The small molecule below binds the protein below.
Small molecule (SMILES): CC(=O)N[C@@H]1[C@@H](O)[C@H](O)[C@@H](CO)O[C@H]1O

Binding-site contacts:
Ligand atom C1 contacts residue ASN380 of chain 1.B at 1.4 Å.
Ligand atom C2 contacts residue ASN380 of chain 1.B at 2.5 Å.
Ligand atom O7 contacts residue GLU379 of chain 1.B at 4.2 Å.
Ligand atom C8 contacts residue ASN380 of chain 1.B at 3.5 Å.
Ligand atom C5 contacts residue ASN380 of chain 1.B at 3.7 Å.
Ligand atom C3 contacts residue ASN380 of chain 1.B at 3.8 Å.
Ligand atom N2 contacts residue ASN380 of chain 1.B at 2.9 Å (h-bond).
Ligand atom O5 contacts residue ASN380 of chain 1.B at 2.4 Å (h-bond).
Ligand atom C7 contacts residue ASN380 of chain 1.B at 3.2 Å.
Ligand atom C4 contacts residue ASN380 of chain 1.B at 4.3 Å.
Ligand atom O7 contacts residue ASN380 of chain 1.B at 3.8 Å.

Sequence of chain 1.B:
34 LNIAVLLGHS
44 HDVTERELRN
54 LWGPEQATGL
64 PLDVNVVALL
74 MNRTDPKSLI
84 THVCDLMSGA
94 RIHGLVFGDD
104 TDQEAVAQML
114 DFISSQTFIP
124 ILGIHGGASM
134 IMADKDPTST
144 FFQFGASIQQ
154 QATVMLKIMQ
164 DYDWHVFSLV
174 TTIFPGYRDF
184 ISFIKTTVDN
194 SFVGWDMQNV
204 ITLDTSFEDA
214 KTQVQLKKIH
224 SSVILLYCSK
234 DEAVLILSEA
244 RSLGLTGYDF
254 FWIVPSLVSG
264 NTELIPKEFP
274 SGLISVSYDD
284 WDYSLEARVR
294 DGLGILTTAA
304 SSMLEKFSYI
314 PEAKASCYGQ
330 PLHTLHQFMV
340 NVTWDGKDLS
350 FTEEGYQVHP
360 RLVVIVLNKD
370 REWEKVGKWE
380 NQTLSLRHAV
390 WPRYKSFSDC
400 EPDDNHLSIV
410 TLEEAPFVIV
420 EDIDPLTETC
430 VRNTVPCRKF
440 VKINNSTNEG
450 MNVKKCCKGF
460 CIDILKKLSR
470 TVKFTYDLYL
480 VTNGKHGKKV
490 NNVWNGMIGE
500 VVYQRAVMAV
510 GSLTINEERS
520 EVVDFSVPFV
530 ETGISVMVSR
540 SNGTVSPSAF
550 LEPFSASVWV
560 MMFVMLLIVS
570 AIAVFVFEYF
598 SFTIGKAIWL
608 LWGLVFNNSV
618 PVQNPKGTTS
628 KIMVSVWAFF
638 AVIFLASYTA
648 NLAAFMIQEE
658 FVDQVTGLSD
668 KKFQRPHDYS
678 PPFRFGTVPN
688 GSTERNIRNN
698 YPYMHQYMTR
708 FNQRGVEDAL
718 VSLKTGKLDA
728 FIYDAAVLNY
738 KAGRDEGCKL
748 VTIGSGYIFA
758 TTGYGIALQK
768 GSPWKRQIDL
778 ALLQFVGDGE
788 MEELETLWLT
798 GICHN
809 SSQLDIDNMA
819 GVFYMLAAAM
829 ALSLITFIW